Binding-site contacts:
Ligand atom C02 contacts residue TRP291 of chain 1.A at 3.8 Å (hydrophobic).
Ligand atom C28 contacts residue H4B1 of chain 1.D at 3.8 Å.
Ligand atom C09 contacts residue GLU296 of chain 1.A at 3.3 Å.
Ligand atom N01 contacts residue GLU296 of chain 1.A at 2.6 Å (salt-bridge).
Ligand atom N02 contacts residue HEM1 of chain 1.C at 3.5 Å.
Ligand atom C11 contacts residue GLY290 of chain 1.A at 4.0 Å.
Ligand atom C02 contacts residue HEM1 of chain 1.C at 3.6 Å.
Ligand atom C22 contacts residue HEM1 of chain 1.C at 3.4 Å.
Ligand atom C02 contacts residue PRO269 of chain 1.A at 3.9 Å (hydrophobic).
Ligand atom C04 contacts residue HEM1 of chain 1.C at 3.8 Å.
Ligand atom C02 contacts residue GLU296 of chain 1.A at 3.5 Å.
Ligand atom C08 contacts residue HEM1 of chain 1.C at 4.0 Å.
Ligand atom C24 contacts residue HEM1 of chain 1.C at 3.7 Å.
Ligand atom C22 contacts residue GLN182 of chain 1.A at 4.0 Å.
Ligand atom C06 contacts residue HEM1 of chain 1.C at 4.0 Å.
Ligand atom C06 contacts residue PHE288 of chain 1.A at 4.0 Å (hydrophobic).
Ligand atom C11 contacts residue HEM1 of chain 1.C at 3.2 Å.
Ligand atom C10 contacts residue GLU296 of chain 1.A at 3.4 Å.
Ligand atom N29 contacts residue HEM1 of chain 1.C at 3.3 Å (h-bond).
Ligand atom N29 contacts residue H4B1 of chain 1.D at 3.1 Å (h-bond).
Ligand atom C25 contacts residue TRP382 of chain 1.A at 4.0 Å (hydrophobic).
Ligand atom C26 contacts residue HEM1 of chain 1.C at 3.0 Å.
Ligand atom N02 contacts residue GLU296 of chain 1.A at 2.7 Å (salt-bridge).
Ligand atom C09 contacts residue HEM1 of chain 1.C at 3.5 Å.
Ligand atom C03 contacts residue HEM1 of chain 1.C at 3.2 Å.
Ligand atom C21 contacts residue VAL271 of chain 1.A at 3.8 Å (hydrophobic).
Ligand atom C28 contacts residue TRP382 of chain 1.A at 4.1 Å (hydrophobic).
Ligand atom C11 contacts residue PHE288 of chain 1.A at 3.7 Å (hydrophobic).
Ligand atom C03 contacts residue PRO269 of chain 1.A at 4.0 Å (hydrophobic).
Ligand atom N02 contacts residue TRP291 of chain 1.A at 2.7 Å (h-bond).
Ligand atom C21 contacts residue HEM1 of chain 1.C at 3.4 Å.
Ligand atom N01 contacts residue HEM1 of chain 1.C at 4.0 Å.
Ligand atom C25 contacts residue HEM1 of chain 1.C at 3.0 Å.
Ligand atom C06 contacts residue VAL271 of chain 1.A at 3.8 Å (hydrophobic).
Ligand atom C08 contacts residue VAL271 of chain 1.A at 3.6 Å (hydrophobic).
Ligand atom N02 contacts residue TYR292 of chain 1.A at 3.6 Å.
Ligand atom C07 contacts residue VAL271 of chain 1.A at 3.1 Å (hydrophobic).
Ligand atom N02 contacts residue PRO269 of chain 1.A at 3.7 Å.
Ligand atom C23 contacts residue HEM1 of chain 1.C at 3.5 Å.
Ligand atom C22 contacts residue VAL271 of chain 1.A at 4.0 Å (hydrophobic).

A small-molecule ligand and the protein it binds are described below.
Small molecule (SMILES): Cc1cc(N)nc2cc(-c3ccc(CCN)cc3)ccc12

Sequence of chain 1.A:
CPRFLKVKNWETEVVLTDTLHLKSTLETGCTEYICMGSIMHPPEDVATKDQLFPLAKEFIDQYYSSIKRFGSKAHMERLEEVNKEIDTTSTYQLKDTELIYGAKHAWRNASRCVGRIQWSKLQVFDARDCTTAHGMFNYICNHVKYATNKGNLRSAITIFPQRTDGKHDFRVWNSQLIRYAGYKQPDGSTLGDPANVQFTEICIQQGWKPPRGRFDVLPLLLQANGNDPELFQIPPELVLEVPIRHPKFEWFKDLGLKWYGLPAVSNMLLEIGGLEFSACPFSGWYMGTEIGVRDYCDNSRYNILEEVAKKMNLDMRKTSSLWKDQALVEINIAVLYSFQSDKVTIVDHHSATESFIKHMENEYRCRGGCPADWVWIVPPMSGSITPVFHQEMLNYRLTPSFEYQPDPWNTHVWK